Sequence of chain 1.A:
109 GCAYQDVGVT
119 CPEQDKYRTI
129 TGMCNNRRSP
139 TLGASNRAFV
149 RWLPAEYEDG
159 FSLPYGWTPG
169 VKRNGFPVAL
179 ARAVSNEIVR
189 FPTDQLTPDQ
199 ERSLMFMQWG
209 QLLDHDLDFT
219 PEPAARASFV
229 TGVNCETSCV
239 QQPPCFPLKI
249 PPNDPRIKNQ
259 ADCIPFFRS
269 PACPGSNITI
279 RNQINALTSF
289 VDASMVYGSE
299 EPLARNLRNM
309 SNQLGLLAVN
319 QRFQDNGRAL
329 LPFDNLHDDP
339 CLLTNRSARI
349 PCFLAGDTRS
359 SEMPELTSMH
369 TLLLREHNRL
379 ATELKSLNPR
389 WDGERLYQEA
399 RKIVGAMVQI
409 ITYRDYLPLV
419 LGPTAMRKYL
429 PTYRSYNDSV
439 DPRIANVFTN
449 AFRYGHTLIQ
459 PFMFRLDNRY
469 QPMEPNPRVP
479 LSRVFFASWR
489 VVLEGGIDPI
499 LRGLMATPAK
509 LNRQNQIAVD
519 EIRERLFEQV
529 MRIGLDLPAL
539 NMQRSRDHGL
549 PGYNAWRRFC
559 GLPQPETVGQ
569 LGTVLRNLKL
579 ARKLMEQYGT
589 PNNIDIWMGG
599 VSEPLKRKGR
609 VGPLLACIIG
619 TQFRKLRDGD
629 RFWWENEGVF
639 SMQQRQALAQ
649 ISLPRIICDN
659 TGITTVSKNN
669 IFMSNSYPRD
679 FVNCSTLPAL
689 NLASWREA

Binding-site contacts:
Ligand atom O7 contacts residue ASN275 of chain 1.A at 3.8 Å.
Ligand atom C7 contacts residue GLY273 of chain 1.A at 4.5 Å.
Ligand atom C4 contacts residue ASN275 of chain 1.A at 4.1 Å.
Ligand atom N2 contacts residue GLY273 of chain 1.A at 3.8 Å.
Ligand atom C2 contacts residue ASN275 of chain 1.A at 2.4 Å.
Ligand atom N2 contacts residue ASN275 of chain 1.A at 2.9 Å (h-bond).
Ligand atom C1 contacts residue ASN275 of chain 1.A at 1.4 Å.
Ligand atom C5 contacts residue ASN275 of chain 1.A at 3.6 Å.
Ligand atom C8 contacts residue GLY273 of chain 1.A at 4.2 Å.
Ligand atom O5 contacts residue ASN275 of chain 1.A at 2.3 Å (h-bond).
Ligand atom C1 contacts residue GLY273 of chain 1.A at 4.3 Å.
Ligand atom C3 contacts residue ASN275 of chain 1.A at 3.7 Å.
Ligand atom C7 contacts residue ASN275 of chain 1.A at 3.6 Å.

This small molecule binds to this protein.
Small molecule (SMILES): CC(=O)N[C@@H]1[C@@H](O)[C@H](O)[C@@H](CO)O[C@H]1O